Binding-site contacts:
Ligand atom C2 contacts residue ASN332 of chain 1.E at 2.5 Å.
Ligand atom C5 contacts residue ASN332 of chain 1.E at 3.8 Å.
Ligand atom C7 contacts residue ASN332 of chain 1.E at 3.4 Å.
Ligand atom C3 contacts residue ASN332 of chain 1.E at 3.9 Å.
Ligand atom C4 contacts residue ASN332 of chain 1.E at 4.4 Å.
Ligand atom O7 contacts residue ASN332 of chain 1.E at 3.6 Å (h-bond).
Ligand atom C8 contacts residue ASN332 of chain 1.E at 4.5 Å.
Ligand atom C1 contacts residue ASN332 of chain 1.E at 1.5 Å.
Ligand atom O5 contacts residue ASN332 of chain 1.E at 2.5 Å (h-bond).
Ligand atom N2 contacts residue ASN332 of chain 1.E at 2.9 Å (h-bond).

This small molecule binds to this protein.
Small molecule (SMILES): CC(=O)N[C@@H]1[C@@H](O)[C@H](O)[C@@H](CO)O[C@H]1O

Sequence of chain 1.E:
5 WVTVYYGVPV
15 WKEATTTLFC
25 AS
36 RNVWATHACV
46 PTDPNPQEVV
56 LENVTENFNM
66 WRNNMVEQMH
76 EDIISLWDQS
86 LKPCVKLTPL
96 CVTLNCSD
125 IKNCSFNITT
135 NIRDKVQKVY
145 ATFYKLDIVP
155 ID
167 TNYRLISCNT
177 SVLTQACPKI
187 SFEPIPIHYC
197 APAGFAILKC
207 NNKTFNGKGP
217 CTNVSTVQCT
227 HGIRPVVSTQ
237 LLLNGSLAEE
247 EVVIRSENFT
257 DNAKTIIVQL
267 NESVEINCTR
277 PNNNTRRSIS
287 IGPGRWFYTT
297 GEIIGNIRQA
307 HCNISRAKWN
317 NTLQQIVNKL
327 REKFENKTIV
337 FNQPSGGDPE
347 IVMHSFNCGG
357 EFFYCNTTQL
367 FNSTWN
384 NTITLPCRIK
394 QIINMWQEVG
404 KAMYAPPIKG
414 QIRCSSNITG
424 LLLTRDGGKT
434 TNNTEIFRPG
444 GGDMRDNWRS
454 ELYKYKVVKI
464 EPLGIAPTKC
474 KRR